Sequence of chain 1.A:
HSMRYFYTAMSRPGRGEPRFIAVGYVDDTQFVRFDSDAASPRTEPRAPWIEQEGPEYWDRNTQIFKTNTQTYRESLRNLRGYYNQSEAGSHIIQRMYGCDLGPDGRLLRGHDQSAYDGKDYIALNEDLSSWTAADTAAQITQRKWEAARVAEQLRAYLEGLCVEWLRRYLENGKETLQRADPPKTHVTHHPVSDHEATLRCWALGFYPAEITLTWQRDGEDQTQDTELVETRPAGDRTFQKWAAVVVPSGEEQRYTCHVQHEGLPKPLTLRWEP

Sequence of chain 1.D:
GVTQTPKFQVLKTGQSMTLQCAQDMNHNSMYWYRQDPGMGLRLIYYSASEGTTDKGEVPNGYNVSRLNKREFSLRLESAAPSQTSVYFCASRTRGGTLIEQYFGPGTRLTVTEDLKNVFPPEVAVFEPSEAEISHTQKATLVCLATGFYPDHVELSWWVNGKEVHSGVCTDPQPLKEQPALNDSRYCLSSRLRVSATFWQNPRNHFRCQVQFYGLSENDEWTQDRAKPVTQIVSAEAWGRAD

The protein below binds the small molecule below.
Small molecule (SMILES): CC(C)C[C@H](NC(=O)[C@H](CCC(=O)O)NC(=O)[C@H](C)NC(=O)[C@H](CC(=O)O)NC(=O)[C@H](CCC(=O)O)NC(=O)[C@@H](NC(=O)[C@H](CC(C)C)NC(=O)[C@@H]1CCCN1C(=O)[C@@H](N)C(C)C)[C@@H](C)O)C(=O)O

Sequence of chain 1.C:
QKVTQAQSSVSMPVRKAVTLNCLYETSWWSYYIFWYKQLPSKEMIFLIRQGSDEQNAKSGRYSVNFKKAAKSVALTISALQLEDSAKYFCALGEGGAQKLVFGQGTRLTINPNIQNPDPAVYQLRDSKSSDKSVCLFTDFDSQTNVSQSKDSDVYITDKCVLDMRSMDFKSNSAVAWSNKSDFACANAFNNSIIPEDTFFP

Binding-site contacts:
Ligand atom C contacts residue TYR84 of chain 1.A at 3.4 Å (hydrophobic).
Ligand atom N contacts residue SER77 of chain 1.A at 2.9 Å (h-bond).
Ligand atom O contacts residue TRP147 of chain 1.A at 2.8 Å (h-bond).
Ligand atom CA contacts residue SER77 of chain 1.A at 3.4 Å.
Ligand atom N contacts residue TYR7 of chain 1.A at 3.1 Å (h-bond).
Ligand atom OE2 contacts residue ASN28 of chain 1.D at 3.0 Å (h-bond).
Ligand atom CB contacts residue GOL1 of chain 1.N at 3.5 Å.
Ligand atom O contacts residue TYR7 of chain 1.A at 3.4 Å.
Ligand atom OXT contacts residue THR143 of chain 1.A at 2.7 Å (h-bond).
Ligand atom OXT contacts residue TYR84 of chain 1.A at 2.6 Å (h-bond).
Ligand atom OD2 contacts residue ARG97 of chain 1.A at 3.2 Å (salt-bridge).
Ligand atom O contacts residue ASN80 of chain 1.A at 2.8 Å (h-bond).
Ligand atom N contacts residue TYR171 of chain 1.A at 2.8 Å (h-bond).
Ligand atom OE1 contacts residue GLY95 of chain 1.D at 2.9 Å (h-bond).
Ligand atom O contacts residue TYR159 of chain 1.A at 2.6 Å (h-bond).
Ligand atom CB contacts residue TYR99 of chain 1.A at 3.1 Å (hydrophobic).
Ligand atom O contacts residue LYS146 of chain 1.A at 2.9 Å (salt-bridge).
Ligand atom OE1 contacts residue ARG92 of chain 1.D at 3.0 Å (salt-bridge).
Ligand atom CD2 contacts residue GOL1 of chain 1.N at 3.5 Å.
Ligand atom OE1 contacts residue ILE99 of chain 1.D at 3.5 Å.
Ligand atom O contacts residue GLN155 of chain 1.A at 3.0 Å (h-bond).
Ligand atom O contacts residue TYR84 of chain 1.A at 3.2 Å (h-bond).
Ligand atom OE2 contacts residue GLU76 of chain 1.A at 3.4 Å.
Ligand atom CA contacts residue TYR99 of chain 1.A at 3.2 Å (hydrophobic).
Ligand atom N contacts residue GOL1 of chain 1.N at 3.2 Å (h-bond).
Ligand atom OE2 contacts residue ARG92 of chain 1.D at 2.8 Å (salt-bridge).
Ligand atom CG1 contacts residue TYR171 of chain 1.A at 3.5 Å (hydrophobic).
Ligand atom OE1 contacts residue ARG94 of chain 1.D at 3.3 Å.
Ligand atom CD contacts residue ASN63 of chain 1.A at 3.2 Å.
Ligand atom CA contacts residue TYR7 of chain 1.A at 3.2 Å (hydrophobic).
Ligand atom OD2 contacts residue TYR9 of chain 1.A at 3.4 Å.
Ligand atom CG contacts residue ARG97 of chain 1.A at 3.3 Å.
Ligand atom OD2 contacts residue TYR74 of chain 1.A at 2.6 Å (h-bond).
Ligand atom OD1 contacts residue ARG97 of chain 1.A at 3.1 Å (salt-bridge).
Ligand atom OG1 contacts residue SER31 of chain 1.C at 3.0 Å (h-bond).
Ligand atom OE1 contacts residue ASN80 of chain 1.A at 3.0 Å (h-bond).
Ligand atom N contacts residue TYR7 of chain 1.A at 3.4 Å (h-bond).
Ligand atom O contacts residue GOL1 of chain 1.N at 2.9 Å (h-bond).
Ligand atom C contacts residue TYR7 of chain 1.A at 3.1 Å (hydrophobic).
Ligand atom N contacts residue TYR99 of chain 1.A at 3.0 Å (h-bond).